The small molecule below binds the protein below.
Small molecule (SMILES): Nc1ncnc2c1ncn2[C@H]1C[C@H](O)[C@@H](COP(=O)(O)O)O1

Binding-site contacts:
Ligand atom N9 contacts residue PRO628 of chain 60.A at 3.7 Å.
Ligand atom C2' contacts residue PRO628 of chain 60.A at 3.6 Å (hydrophobic).
Ligand atom C4 contacts residue PRO628 of chain 60.A at 3.0 Å (hydrophobic).
Ligand atom C8 contacts residue PRO412 of chain 60.A at 4.3 Å (hydrophobic).
Ligand atom C5 contacts residue SER629 of chain 60.A at 3.5 Å.
Ligand atom C5 contacts residue PRO412 of chain 60.A at 4.2 Å (hydrophobic).
Ligand atom C6 contacts residue PRO412 of chain 60.A at 4.3 Å (hydrophobic).
Ligand atom C1' contacts residue PRO628 of chain 60.A at 3.9 Å (hydrophobic).
Ligand atom N6 contacts residue GLY634 of chain 60.A at 3.8 Å.
Ligand atom N6 contacts residue PHE635 of chain 60.A at 3.7 Å.
Ligand atom N7 contacts residue ASN606 of chain 60.A at 4.2 Å.
Ligand atom N9 contacts residue PRO412 of chain 60.A at 4.2 Å.
Ligand atom C2 contacts residue PRO628 of chain 60.A at 3.5 Å (hydrophobic).
Ligand atom C2' contacts residue HIS627 of chain 60.A at 3.2 Å.
Ligand atom C8 contacts residue PRO628 of chain 60.A at 3.8 Å (hydrophobic).
Ligand atom N7 contacts residue PRO628 of chain 60.A at 3.3 Å (h-bond).
Ligand atom P contacts residue HIS625 of chain 18.A at 3.9 Å.
Ligand atom O1P contacts residue HIS625 of chain 18.A at 2.8 Å (h-bond).
Ligand atom N7 contacts residue HIS627 of chain 60.A at 4.1 Å.
Ligand atom C2 contacts residue GLY636 of chain 60.A at 3.2 Å.
Ligand atom C8 contacts residue SER629 of chain 60.A at 4.2 Å.
Ligand atom C5 contacts residue PRO628 of chain 60.A at 2.7 Å (hydrophobic).
Ligand atom N7 contacts residue PRO412 of chain 60.A at 4.3 Å.
Ligand atom C6 contacts residue GLY636 of chain 60.A at 3.6 Å.
Ligand atom C1' contacts residue HIS627 of chain 60.A at 4.3 Å.
Ligand atom N1 contacts residue GLY636 of chain 60.A at 2.9 Å (h-bond).
Ligand atom C4 contacts residue PRO412 of chain 60.A at 4.1 Å (hydrophobic).
Ligand atom C6 contacts residue SER629 of chain 60.A at 3.5 Å.
Ligand atom O2P contacts residue ASP623 of chain 18.A at 3.2 Å (salt-bridge).
Ligand atom N6 contacts residue PRO628 of chain 60.A at 3.4 Å (h-bond).
Ligand atom N6 contacts residue GLY636 of chain 60.A at 3.2 Å (h-bond).
Ligand atom N1 contacts residue VAL411 of chain 60.A at 4.3 Å.
Ligand atom O3' contacts residue PRO628 of chain 60.A at 4.1 Å.
Ligand atom N1 contacts residue PRO628 of chain 60.A at 3.2 Å (h-bond).
Ligand atom C3' contacts residue HIS627 of chain 60.A at 4.3 Å.
Ligand atom N7 contacts residue SER629 of chain 60.A at 3.1 Å (h-bond).
Ligand atom N6 contacts residue SER629 of chain 60.A at 3.0 Å (h-bond).
Ligand atom C8 contacts residue HIS627 of chain 60.A at 3.5 Å.
Ligand atom C6 contacts residue PRO628 of chain 60.A at 2.8 Å (hydrophobic).
Ligand atom N3 contacts residue PRO628 of chain 60.A at 3.5 Å (h-bond).

Sequence of chain 60.A:
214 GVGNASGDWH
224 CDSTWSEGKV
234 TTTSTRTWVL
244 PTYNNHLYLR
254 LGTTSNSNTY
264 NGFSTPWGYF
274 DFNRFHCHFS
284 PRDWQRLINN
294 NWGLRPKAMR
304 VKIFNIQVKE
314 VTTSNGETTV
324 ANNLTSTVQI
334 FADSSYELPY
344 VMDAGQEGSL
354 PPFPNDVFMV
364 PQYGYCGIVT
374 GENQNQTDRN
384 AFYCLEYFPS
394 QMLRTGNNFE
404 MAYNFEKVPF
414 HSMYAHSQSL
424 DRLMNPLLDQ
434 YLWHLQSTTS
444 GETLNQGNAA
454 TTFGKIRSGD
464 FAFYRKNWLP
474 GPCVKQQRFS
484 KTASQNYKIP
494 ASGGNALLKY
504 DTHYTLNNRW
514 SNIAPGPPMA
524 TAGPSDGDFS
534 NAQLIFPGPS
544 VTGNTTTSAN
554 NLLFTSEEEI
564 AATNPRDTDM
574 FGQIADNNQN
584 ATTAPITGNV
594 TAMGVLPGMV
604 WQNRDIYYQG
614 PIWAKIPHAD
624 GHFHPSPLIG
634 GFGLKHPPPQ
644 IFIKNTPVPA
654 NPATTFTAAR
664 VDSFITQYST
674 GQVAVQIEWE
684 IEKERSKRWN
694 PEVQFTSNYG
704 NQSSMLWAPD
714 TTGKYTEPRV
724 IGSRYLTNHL

Sequence of chain 18.A:
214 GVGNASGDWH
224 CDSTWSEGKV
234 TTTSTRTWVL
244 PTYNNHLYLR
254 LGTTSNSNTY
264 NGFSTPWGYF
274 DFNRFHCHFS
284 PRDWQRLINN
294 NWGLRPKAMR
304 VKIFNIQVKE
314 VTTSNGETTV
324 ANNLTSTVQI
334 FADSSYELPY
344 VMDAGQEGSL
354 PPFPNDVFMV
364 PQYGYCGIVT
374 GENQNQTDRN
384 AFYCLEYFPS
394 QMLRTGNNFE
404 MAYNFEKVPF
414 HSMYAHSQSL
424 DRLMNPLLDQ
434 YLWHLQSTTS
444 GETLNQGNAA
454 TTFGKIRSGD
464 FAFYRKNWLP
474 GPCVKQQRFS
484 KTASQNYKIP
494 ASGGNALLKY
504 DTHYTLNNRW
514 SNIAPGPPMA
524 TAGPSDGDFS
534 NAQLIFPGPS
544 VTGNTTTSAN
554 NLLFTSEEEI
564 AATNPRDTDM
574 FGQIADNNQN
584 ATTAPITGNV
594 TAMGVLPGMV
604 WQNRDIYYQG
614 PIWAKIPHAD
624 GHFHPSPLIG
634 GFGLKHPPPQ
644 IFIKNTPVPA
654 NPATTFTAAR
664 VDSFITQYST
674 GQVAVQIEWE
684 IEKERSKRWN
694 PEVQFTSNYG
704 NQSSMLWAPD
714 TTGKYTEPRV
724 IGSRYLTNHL